A small-molecule ligand and the protein it binds are described below.
Small molecule (SMILES): CC(=O)N[C@H]1[C@H](O[C@H]2[C@H](O)[C@@H](NC(C)=O)CO[C@@H]2CO[C@H]2O[C@@H](C)[C@@H](O)[C@@H](O)[C@@H]2O)O[C@H](CO)[C@@H](O)[C@@H]1O

Sequence of chain 2.A:
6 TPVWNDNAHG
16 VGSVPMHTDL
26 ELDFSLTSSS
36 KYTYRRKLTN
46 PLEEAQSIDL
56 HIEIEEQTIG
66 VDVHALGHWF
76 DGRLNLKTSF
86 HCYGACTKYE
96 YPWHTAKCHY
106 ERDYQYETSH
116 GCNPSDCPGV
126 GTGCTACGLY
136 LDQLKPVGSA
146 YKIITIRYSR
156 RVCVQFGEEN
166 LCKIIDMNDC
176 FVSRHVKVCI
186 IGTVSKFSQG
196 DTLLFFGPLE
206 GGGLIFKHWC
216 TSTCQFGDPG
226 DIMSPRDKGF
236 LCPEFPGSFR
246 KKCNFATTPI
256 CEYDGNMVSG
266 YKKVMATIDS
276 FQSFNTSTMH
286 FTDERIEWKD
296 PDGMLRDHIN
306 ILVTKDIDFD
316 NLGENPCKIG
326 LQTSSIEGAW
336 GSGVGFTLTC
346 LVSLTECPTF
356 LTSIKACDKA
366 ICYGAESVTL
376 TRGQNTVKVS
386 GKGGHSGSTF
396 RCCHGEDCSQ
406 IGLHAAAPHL

Binding-site contacts:
Ligand atom C5 contacts residue GLY208 of chain 2.A at 4.1 Å.
Ligand atom C7 contacts residue SER385 of chain 1.A at 3.7 Å.
Ligand atom C8 contacts residue GLY333 of chain 1.A at 3.6 Å.
Ligand atom C6 contacts residue GLY208 of chain 2.A at 3.2 Å.
Ligand atom O7 contacts residue GLU332 of chain 1.A at 3.2 Å.
Ligand atom N2 contacts residue ASN280 of chain 2.A at 2.8 Å (h-bond).
Ligand atom C4 contacts residue ASN280 of chain 2.A at 4.3 Å.
Ligand atom C6 contacts residue SER278 of chain 2.A at 3.8 Å.
Ligand atom C8 contacts residue THR342 of chain 1.A at 4.1 Å.
Ligand atom C7 contacts residue THR342 of chain 1.A at 3.6 Å.
Ligand atom C1 contacts residue ASN280 of chain 2.A at 1.5 Å.
Ligand atom C2 contacts residue ASN280 of chain 2.A at 2.4 Å.
Ligand atom C7 contacts residue ASN280 of chain 2.A at 3.3 Å.
Ligand atom C8 contacts residue GLU332 of chain 1.A at 4.2 Å.
Ligand atom O7 contacts residue THR342 of chain 1.A at 2.7 Å (h-bond).
Ligand atom O4 contacts residue PHE201 of chain 2.A at 3.1 Å.
Ligand atom C4 contacts residue PHE201 of chain 2.A at 3.9 Å (hydrophobic).
Ligand atom C8 contacts residue GLY340 of chain 1.A at 3.4 Å.
Ligand atom C1 contacts residue SER385 of chain 1.A at 4.0 Å.
Ligand atom C3 contacts residue LEU204 of chain 2.A at 3.6 Å (hydrophobic).
Ligand atom C5 contacts residue ASN280 of chain 2.A at 3.7 Å.
Ligand atom C5 contacts residue LEU204 of chain 2.A at 4.3 Å (hydrophobic).
Ligand atom C4 contacts residue LEU204 of chain 2.A at 3.4 Å (hydrophobic).
Ligand atom C1 contacts residue GLY206 of chain 2.A at 4.1 Å.
Ligand atom C4 contacts residue GLU332 of chain 1.A at 4.0 Å.
Ligand atom C7 contacts residue GLU332 of chain 1.A at 3.8 Å.
Ligand atom C2 contacts residue GLU332 of chain 1.A at 3.6 Å.
Ligand atom C2 contacts residue GLY206 of chain 2.A at 4.2 Å.
Ligand atom O7 contacts residue ASN280 of chain 2.A at 3.5 Å (h-bond).
Ligand atom O3 contacts residue GLU332 of chain 1.A at 2.5 Å (salt-bridge).
Ligand atom O5 contacts residue ASN280 of chain 2.A at 2.4 Å (h-bond).
Ligand atom O3 contacts residue LEU204 of chain 2.A at 3.4 Å.
Ligand atom C3 contacts residue GLU332 of chain 1.A at 3.4 Å.
Ligand atom N2 contacts residue GLU332 of chain 1.A at 3.9 Å.
Ligand atom C3 contacts residue ASN280 of chain 2.A at 3.8 Å.
Ligand atom C6 contacts residue LEU209 of chain 2.A at 3.4 Å (hydrophobic).
Ligand atom C8 contacts residue PHE341 of chain 1.A at 4.0 Å (hydrophobic).
Ligand atom O4 contacts residue THR342 of chain 1.A at 4.1 Å.
Ligand atom O3 contacts residue PHE201 of chain 2.A at 4.0 Å.
Ligand atom O7 contacts residue SER385 of chain 1.A at 2.6 Å (h-bond).

Sequence of chain 1.A:
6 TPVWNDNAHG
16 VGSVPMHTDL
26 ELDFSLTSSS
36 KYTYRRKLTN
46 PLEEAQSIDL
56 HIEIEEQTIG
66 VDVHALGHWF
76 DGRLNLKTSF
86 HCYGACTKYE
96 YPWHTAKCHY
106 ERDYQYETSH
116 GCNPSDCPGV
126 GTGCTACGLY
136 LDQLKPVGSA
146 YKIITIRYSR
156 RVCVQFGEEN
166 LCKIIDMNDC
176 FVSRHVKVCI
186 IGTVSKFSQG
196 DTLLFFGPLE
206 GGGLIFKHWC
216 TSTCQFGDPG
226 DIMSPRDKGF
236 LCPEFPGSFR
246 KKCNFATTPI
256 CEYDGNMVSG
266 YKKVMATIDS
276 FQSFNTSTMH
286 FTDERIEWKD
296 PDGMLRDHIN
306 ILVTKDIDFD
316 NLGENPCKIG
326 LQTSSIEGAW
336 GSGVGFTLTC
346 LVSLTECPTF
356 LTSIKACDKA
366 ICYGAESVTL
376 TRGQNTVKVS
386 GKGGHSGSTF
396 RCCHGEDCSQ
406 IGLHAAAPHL